Sequence of chain 1.A:
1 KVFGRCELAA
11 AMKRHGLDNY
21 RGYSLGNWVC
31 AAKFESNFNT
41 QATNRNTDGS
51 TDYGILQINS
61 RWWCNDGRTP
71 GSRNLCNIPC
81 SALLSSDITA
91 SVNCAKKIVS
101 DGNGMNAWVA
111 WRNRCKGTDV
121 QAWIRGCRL

This small molecule binds to this protein.
Small molecule (SMILES): O=S(=O)(O)CCCn1c2[n+](c3ccccc31)[Pd](Cl)(Cl)[n+]1ccccc1-2

Binding-site contacts:
Ligand atom CAD contacts residue TRP62 of chain 1.A at 3.3 Å (hydrophobic).
Ligand atom CAC contacts residue TRP62 of chain 1.A at 3.6 Å (hydrophobic).
Ligand atom OAU contacts residue ARG73 of chain 1.A at 3.9 Å.
Ligand atom CAD contacts residue LEU75 of chain 1.A at 3.1 Å (hydrophobic).
Ligand atom CAA contacts residue ASP101 of chain 1.A at 4.2 Å.
Ligand atom OAT contacts residue ARG73 of chain 1.A at 2.5 Å (salt-bridge).
Ligand atom OAS contacts residue ARG73 of chain 1.A at 4.3 Å.
Ligand atom CAP contacts residue TRP62 of chain 1.A at 3.6 Å (hydrophobic).
Ligand atom CL2 contacts residue GLY102 of chain 1.A at 3.3 Å.
Ligand atom CAF contacts residue LEU75 of chain 1.A at 4.2 Å (hydrophobic).
Ligand atom CAE contacts residue TRP63 of chain 1.A at 3.6 Å (hydrophobic).
Ligand atom CAC contacts residue LEU75 of chain 1.A at 3.9 Å (hydrophobic).
Ligand atom CL2 contacts residue ASP101 of chain 1.A at 3.0 Å.
Ligand atom PD contacts residue ASP101 of chain 1.A at 2.7 Å.
Ligand atom CAE contacts residue LEU75 of chain 1.A at 3.3 Å (hydrophobic).
Ligand atom CAE contacts residue TRP62 of chain 1.A at 4.4 Å (hydrophobic).
Ligand atom NAL contacts residue ASP101 of chain 1.A at 4.0 Å.
Ligand atom SAV contacts residue TRP62 of chain 1.A at 4.2 Å.
Ligand atom PD contacts residue GLY102 of chain 1.A at 4.4 Å.
Ligand atom CAF contacts residue TRP63 of chain 1.A at 4.1 Å (hydrophobic).
Ligand atom CAF contacts residue ASP101 of chain 1.A at 4.0 Å.
Ligand atom OAT contacts residue TRP62 of chain 1.A at 3.9 Å.
Ligand atom SAV contacts residue ARG73 of chain 1.A at 3.7 Å.